A protein and the small-molecule ligand that binds it are described below.
Small molecule (SMILES): CC(=O)N[C@@H]1[C@@H](O)[C@H](O)[C@@H](CO)O[C@H]1O

Binding-site contacts:
Ligand atom O7 contacts residue ASN282 of chain 1.A at 2.2 Å (h-bond).
Ligand atom N2 contacts residue ASN282 of chain 1.A at 3.5 Å (h-bond).
Ligand atom C7 contacts residue ASN282 of chain 1.A at 3.1 Å.
Ligand atom C2 contacts residue ASN282 of chain 1.A at 3.3 Å.
Ligand atom O5 contacts residue ASN282 of chain 1.A at 3.7 Å.
Ligand atom C1 contacts residue ASN282 of chain 1.A at 3.1 Å.
Ligand atom C8 contacts residue GLU281 of chain 1.A at 4.0 Å.
Ligand atom C8 contacts residue ASN282 of chain 1.A at 4.3 Å.

Sequence of chain 1.A:
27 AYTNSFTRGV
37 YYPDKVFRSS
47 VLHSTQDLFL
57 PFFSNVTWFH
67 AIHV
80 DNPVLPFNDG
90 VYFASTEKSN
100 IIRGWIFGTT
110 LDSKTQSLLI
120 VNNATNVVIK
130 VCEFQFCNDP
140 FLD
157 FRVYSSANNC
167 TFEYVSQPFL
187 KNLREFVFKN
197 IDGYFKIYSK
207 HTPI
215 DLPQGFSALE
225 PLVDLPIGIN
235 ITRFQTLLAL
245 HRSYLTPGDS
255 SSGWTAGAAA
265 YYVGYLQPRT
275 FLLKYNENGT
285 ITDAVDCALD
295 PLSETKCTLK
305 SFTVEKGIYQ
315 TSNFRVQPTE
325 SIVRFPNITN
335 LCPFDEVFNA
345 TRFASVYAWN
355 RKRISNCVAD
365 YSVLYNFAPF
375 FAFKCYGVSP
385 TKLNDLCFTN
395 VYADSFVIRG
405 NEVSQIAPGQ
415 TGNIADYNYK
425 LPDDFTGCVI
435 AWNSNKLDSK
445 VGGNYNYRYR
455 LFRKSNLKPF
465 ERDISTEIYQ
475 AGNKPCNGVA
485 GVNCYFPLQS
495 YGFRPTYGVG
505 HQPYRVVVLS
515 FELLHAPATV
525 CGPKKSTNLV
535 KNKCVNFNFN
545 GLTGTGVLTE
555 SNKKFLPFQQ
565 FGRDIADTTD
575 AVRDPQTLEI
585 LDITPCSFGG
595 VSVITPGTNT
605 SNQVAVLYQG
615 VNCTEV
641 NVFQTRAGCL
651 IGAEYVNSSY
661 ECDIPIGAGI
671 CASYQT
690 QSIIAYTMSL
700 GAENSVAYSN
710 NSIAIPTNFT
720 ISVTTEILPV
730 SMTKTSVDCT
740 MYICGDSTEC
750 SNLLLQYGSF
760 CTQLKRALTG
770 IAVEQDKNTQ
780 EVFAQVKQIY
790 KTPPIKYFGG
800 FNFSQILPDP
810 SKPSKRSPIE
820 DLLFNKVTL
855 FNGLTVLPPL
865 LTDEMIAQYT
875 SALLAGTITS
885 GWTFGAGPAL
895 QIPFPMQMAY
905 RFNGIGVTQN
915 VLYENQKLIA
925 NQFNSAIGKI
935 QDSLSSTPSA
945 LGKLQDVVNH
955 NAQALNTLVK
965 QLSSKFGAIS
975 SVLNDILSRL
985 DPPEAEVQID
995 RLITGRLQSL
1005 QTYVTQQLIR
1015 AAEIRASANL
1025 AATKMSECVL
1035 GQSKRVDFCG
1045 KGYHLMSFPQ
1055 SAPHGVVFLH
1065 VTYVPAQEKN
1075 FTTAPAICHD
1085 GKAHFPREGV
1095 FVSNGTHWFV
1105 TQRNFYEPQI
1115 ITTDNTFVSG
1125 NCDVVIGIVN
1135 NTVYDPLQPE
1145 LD